Sequence of chain 1.A:
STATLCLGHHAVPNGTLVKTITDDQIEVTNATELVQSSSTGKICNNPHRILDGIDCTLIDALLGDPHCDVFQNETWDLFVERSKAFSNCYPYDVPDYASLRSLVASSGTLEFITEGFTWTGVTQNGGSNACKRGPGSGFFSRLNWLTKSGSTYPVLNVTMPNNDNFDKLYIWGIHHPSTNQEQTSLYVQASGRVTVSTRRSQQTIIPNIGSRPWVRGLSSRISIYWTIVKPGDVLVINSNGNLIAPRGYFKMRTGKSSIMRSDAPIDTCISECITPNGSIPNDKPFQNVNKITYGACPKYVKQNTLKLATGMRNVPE

This small molecule binds to this protein.
Small molecule (SMILES): CC(=O)N[C@H]1[C@H](O[C@H]2[C@@H](O)[C@@H](CO)O[C@@H](O[C@H]3[C@H](O)[C@@H](O)[C@H](O)O[C@@H]3CO)[C@@H]2O)O[C@H](CO)[C@@H](O[C@@H]2O[C@H](CO[C@]3(C(=O)O)C[C@H](O)[C@@H](NC(C)=O)[C@H]([C@H](O)[C@H](O)CO)O3)[C@H](O)[C@H](O)[C@H]2O)[C@@H]1O

Binding-site contacts:
Ligand atom C10 contacts residue GLY135 of chain 1.A at 3.8 Å.
Ligand atom O7 contacts residue LEU194 of chain 1.A at 3.9 Å.
Ligand atom C10 contacts residue LEU194 of chain 1.A at 4.0 Å (hydrophobic).
Ligand atom C9 contacts residue LEU194 of chain 1.A at 3.8 Å (hydrophobic).
Ligand atom O8 contacts residue TYR98 of chain 1.A at 2.8 Å (h-bond).
Ligand atom C1 contacts residue ASN137 of chain 1.A at 3.7 Å.
Ligand atom C6 contacts residue LYS156 of chain 1.A at 3.8 Å.
Ligand atom O4 contacts residue GLY135 of chain 1.A at 3.8 Å.
Ligand atom C8 contacts residue TYR98 of chain 1.A at 3.7 Å (hydrophobic).
Ligand atom C9 contacts residue TRP153 of chain 1.A at 4.0 Å (hydrophobic).
Ligand atom C4 contacts residue GLY135 of chain 1.A at 3.5 Å.
Ligand atom N5 contacts residue GLY135 of chain 1.A at 2.9 Å (h-bond).
Ligand atom O1B contacts residue ASN137 of chain 1.A at 4.0 Å.
Ligand atom C11 contacts residue GLY135 of chain 1.A at 3.7 Å.
Ligand atom O4 contacts residue LEU226 of chain 1.A at 3.9 Å.
Ligand atom C8 contacts residue TRP153 of chain 1.A at 4.0 Å (hydrophobic).
Ligand atom O6 contacts residue SER193 of chain 1.A at 3.8 Å.
Ligand atom O9 contacts residue SER228 of chain 1.A at 2.8 Å (h-bond).
Ligand atom C9 contacts residue HIS183 of chain 1.A at 3.4 Å.
Ligand atom C7 contacts residue TRP153 of chain 1.A at 3.8 Å (hydrophobic).
Ligand atom C1 contacts residue SER136 of chain 1.A at 3.4 Å.
Ligand atom O1A contacts residue ASN137 of chain 1.A at 2.7 Å (h-bond).
Ligand atom O9 contacts residue GLU190 of chain 1.A at 2.4 Å (salt-bridge).
Ligand atom C11 contacts residue GLY134 of chain 1.A at 4.0 Å.
Ligand atom O10 contacts residue LEU194 of chain 1.A at 3.0 Å.
Ligand atom O8 contacts residue LEU226 of chain 1.A at 3.6 Å.
Ligand atom C5 contacts residue GLY135 of chain 1.A at 3.8 Å.
Ligand atom O1B contacts residue SER136 of chain 1.A at 2.7 Å (h-bond).
Ligand atom O1 contacts residue GLY158 of chain 1.A at 4.0 Å.
Ligand atom C6 contacts residue LEU226 of chain 1.A at 3.8 Å (hydrophobic).
Ligand atom O5 contacts residue LYS156 of chain 1.A at 3.3 Å (salt-bridge).
Ligand atom C9 contacts residue GLU190 of chain 1.A at 3.3 Å.
Ligand atom O9 contacts residue HIS183 of chain 1.A at 3.2 Å (h-bond).
Ligand atom O6 contacts residue LYS156 of chain 1.A at 3.3 Å.
Ligand atom O1A contacts residue SER136 of chain 1.A at 3.3 Å (h-bond).
Ligand atom O8 contacts residue TRP153 of chain 1.A at 3.8 Å.
Ligand atom O1B contacts residue LEU226 of chain 1.A at 3.4 Å.
Ligand atom C9 contacts residue TYR98 of chain 1.A at 3.4 Å (hydrophobic).
Ligand atom C11 contacts residue TRP153 of chain 1.A at 4.0 Å (hydrophobic).
Ligand atom O9 contacts residue TYR98 of chain 1.A at 2.9 Å (h-bond).